Sequence of chain 1.D:
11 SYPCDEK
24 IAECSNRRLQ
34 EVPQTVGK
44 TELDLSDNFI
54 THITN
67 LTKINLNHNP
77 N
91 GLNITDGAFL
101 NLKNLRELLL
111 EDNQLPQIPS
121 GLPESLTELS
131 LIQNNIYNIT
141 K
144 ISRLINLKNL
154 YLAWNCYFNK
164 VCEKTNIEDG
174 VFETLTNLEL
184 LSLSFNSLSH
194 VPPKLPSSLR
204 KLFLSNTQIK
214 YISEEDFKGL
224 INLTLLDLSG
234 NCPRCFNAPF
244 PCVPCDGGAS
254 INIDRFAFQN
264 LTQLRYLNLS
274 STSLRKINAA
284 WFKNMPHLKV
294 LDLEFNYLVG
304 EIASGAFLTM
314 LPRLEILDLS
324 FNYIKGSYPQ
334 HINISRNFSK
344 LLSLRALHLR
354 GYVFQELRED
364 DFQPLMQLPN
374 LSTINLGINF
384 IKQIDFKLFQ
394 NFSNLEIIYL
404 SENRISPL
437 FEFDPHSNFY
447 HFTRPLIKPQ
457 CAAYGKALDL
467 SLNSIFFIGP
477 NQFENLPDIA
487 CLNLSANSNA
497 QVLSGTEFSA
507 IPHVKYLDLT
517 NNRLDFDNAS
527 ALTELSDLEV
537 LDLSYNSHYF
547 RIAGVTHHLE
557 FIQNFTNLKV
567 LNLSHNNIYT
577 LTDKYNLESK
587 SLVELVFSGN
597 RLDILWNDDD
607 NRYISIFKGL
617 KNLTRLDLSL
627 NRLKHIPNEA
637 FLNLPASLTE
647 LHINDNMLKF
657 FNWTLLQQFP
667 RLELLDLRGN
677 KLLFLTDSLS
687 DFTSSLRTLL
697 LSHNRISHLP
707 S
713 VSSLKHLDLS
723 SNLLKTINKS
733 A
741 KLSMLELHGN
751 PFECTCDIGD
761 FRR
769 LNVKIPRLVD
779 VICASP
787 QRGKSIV

This protein binds this small molecule.
Small molecule (SMILES): CCCC[C@](C)(CO)Nc1nc(N)nc2cc(F)cnc12

Binding-site contacts:
Ligand atom C11 contacts residue TYR326 of chain 1.D at 3.5 Å (hydrophobic).
Ligand atom C13 contacts residue ASP523 of chain 1.C at 3.4 Å.
Ligand atom C01 contacts residue ASP521 of chain 1.C at 3.7 Å.
Ligand atom N17 contacts residue VAL356 of chain 1.D at 3.6 Å.
Ligand atom C02 contacts residue PHE383 of chain 1.D at 3.9 Å (hydrophobic).
Ligand atom O14 contacts residue GLY329 of chain 1.D at 3.8 Å.
Ligand atom C19 contacts residue TYR331 of chain 1.D at 3.8 Å (hydrophobic).
Ligand atom C12 contacts residue VAL356 of chain 1.D at 3.8 Å (hydrophobic).
Ligand atom C18 contacts residue TYR331 of chain 1.D at 3.5 Å (hydrophobic).
Ligand atom C01 contacts residue PHE383 of chain 1.D at 3.6 Å (hydrophobic).
Ligand atom C16 contacts residue LYS328 of chain 1.D at 4.0 Å.
Ligand atom C15 contacts residue TYR326 of chain 1.D at 3.6 Å (hydrophobic).
Ligand atom C20 contacts residue PHE383 of chain 1.D at 3.4 Å (hydrophobic).
Ligand atom C03 contacts residue ASP523 of chain 1.C at 3.6 Å.
Ligand atom C16 contacts residue GLY329 of chain 1.D at 3.7 Å.
Ligand atom O14 contacts residue ASP523 of chain 1.C at 3.4 Å (salt-bridge).
Ligand atom C15 contacts residue GLY550 of chain 1.C at 3.5 Å.
Ligand atom C03 contacts residue PHE383 of chain 1.D at 4.0 Å (hydrophobic).
Ligand atom N05 contacts residue ASP523 of chain 1.C at 3.3 Å (salt-bridge).
Ligand atom N04 contacts residue ASP521 of chain 1.C at 2.7 Å (salt-bridge).
Ligand atom N08 contacts residue ASP521 of chain 1.C at 2.8 Å (salt-bridge).
Ligand atom C20 contacts residue ASP521 of chain 1.C at 3.8 Å.
Ligand atom C18 contacts residue PHE383 of chain 1.D at 4.1 Å (hydrophobic).
Ligand atom C07 contacts residue PHE383 of chain 1.D at 3.6 Å (hydrophobic).
Ligand atom C07 contacts residue ASP521 of chain 1.C at 3.5 Å.
Ligand atom N05 contacts residue THR552 of chain 1.C at 3.8 Å.
Ligand atom C07 contacts residue ASP523 of chain 1.C at 3.5 Å.
Ligand atom C16 contacts residue TYR326 of chain 1.D at 3.5 Å (hydrophobic).
Ligand atom N08 contacts residue THR552 of chain 1.C at 3.5 Å (h-bond).
Ligand atom N08 contacts residue ASP523 of chain 1.C at 3.4 Å.
Ligand atom C11 contacts residue VAL356 of chain 1.D at 3.5 Å (hydrophobic).
Ligand atom C19 contacts residue PHE383 of chain 1.D at 3.7 Å (hydrophobic).
Ligand atom C13 contacts residue THR552 of chain 1.C at 3.6 Å.
Ligand atom C10 contacts residue TYR326 of chain 1.D at 3.7 Å (hydrophobic).
Ligand atom F21 contacts residue PHE383 of chain 1.D at 3.9 Å.
Ligand atom N04 contacts residue PHE383 of chain 1.D at 3.3 Å.
Ligand atom C12 contacts residue PHE383 of chain 1.D at 3.5 Å (hydrophobic).
Ligand atom F21 contacts residue TYR331 of chain 1.D at 3.2 Å.
Ligand atom C15 contacts residue PHE324 of chain 1.D at 3.9 Å (hydrophobic).
Ligand atom N04 contacts residue ASP523 of chain 1.C at 4.0 Å.

Sequence of chain 1.C:
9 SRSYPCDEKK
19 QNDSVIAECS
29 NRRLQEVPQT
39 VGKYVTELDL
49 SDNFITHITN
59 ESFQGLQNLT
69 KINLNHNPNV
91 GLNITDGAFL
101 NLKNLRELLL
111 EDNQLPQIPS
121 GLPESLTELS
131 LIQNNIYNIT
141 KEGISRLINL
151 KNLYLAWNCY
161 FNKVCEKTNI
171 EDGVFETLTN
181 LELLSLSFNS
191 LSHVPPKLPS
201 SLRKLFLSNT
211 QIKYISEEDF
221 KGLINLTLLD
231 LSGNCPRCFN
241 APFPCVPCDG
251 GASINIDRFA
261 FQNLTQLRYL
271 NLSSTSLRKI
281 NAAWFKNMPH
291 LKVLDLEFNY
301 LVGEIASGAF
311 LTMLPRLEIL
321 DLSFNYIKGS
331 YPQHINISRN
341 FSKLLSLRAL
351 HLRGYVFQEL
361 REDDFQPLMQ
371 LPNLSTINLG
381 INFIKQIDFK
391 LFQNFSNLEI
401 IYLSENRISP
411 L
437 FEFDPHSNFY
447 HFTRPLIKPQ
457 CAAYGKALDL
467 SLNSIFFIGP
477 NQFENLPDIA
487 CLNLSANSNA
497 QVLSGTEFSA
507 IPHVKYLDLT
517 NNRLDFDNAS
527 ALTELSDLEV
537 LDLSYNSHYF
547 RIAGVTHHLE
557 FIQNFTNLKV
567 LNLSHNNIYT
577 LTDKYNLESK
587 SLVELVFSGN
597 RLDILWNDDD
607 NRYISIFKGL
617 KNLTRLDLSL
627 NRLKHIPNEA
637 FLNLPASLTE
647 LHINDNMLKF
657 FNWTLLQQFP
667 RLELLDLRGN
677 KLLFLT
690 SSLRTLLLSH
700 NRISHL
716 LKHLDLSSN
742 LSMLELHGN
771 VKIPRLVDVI